The protein below binds the small molecule below.
Small molecule (SMILES): c1ccc2c(CCc3ccncn3)c[nH]c2c1

Sequence of chain 1.A:
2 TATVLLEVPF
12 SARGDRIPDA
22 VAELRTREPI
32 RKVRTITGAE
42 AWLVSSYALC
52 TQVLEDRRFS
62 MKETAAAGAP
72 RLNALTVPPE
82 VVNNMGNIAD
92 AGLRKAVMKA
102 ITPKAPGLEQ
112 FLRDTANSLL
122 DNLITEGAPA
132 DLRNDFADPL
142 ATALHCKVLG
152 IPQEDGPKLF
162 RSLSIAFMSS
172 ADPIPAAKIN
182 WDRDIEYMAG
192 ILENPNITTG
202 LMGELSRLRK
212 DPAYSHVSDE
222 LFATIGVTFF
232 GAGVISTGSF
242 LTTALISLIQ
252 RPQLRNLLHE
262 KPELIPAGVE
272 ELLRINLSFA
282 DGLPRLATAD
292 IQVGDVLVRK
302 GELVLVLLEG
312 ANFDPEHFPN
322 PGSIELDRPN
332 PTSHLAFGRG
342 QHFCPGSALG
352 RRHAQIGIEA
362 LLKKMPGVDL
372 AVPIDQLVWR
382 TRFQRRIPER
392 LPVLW

Binding-site contacts:
Ligand atom C11 contacts residue ALA167 of chain 1.A at 3.6 Å (hydrophobic).
Ligand atom C8 contacts residue VAL78 of chain 1.A at 4.3 Å (hydrophobic).
Ligand atom N2 contacts residue THR77 of chain 1.A at 4.0 Å.
Ligand atom C8 contacts residue PHE168 of chain 1.A at 3.3 Å (hydrophobic).
Ligand atom C13 contacts residue SO41 of chain 1.I at 4.3 Å.
Ligand atom C14 contacts residue SO41 of chain 1.I at 4.4 Å.
Ligand atom N1 contacts residue VAL78 of chain 1.A at 4.2 Å.
Ligand atom C1 contacts residue SO41 of chain 1.I at 4.2 Å.
Ligand atom C11 contacts residue PHE168 of chain 1.A at 3.8 Å (hydrophobic).
Ligand atom C3 contacts residue GLN385 of chain 1.A at 4.0 Å.
Ligand atom C11 contacts residue THR77 of chain 1.A at 3.9 Å.
Ligand atom C11 contacts residue VAL78 of chain 1.A at 3.7 Å (hydrophobic).
Ligand atom C14 contacts residue MET62 of chain 1.A at 4.2 Å (hydrophobic).
Ligand atom C4 contacts residue SO41 of chain 1.I at 3.7 Å.
Ligand atom C7 contacts residue PHE168 of chain 1.A at 3.8 Å (hydrophobic).
Ligand atom N3 contacts residue MET62 of chain 1.A at 4.1 Å.
Ligand atom N1 contacts residue ALA167 of chain 1.A at 3.7 Å.
Ligand atom C2 contacts residue SO41 of chain 1.I at 3.6 Å.
Ligand atom C10 contacts residue PHE168 of chain 1.A at 3.8 Å (hydrophobic).
Ligand atom N2 contacts residue VAL78 of chain 1.A at 3.8 Å.
Ligand atom C2 contacts residue GLN385 of chain 1.A at 3.8 Å.
Ligand atom C9 contacts residue THR229 of chain 1.A at 3.8 Å.
Ligand atom C9 contacts residue ALA233 of chain 1.A at 4.3 Å (hydrophobic).
Ligand atom N1 contacts residue TRP182 of chain 1.A at 4.2 Å.
Ligand atom N3 contacts residue VAL83 of chain 1.A at 3.3 Å (h-bond).
Ligand atom C10 contacts residue VAL228 of chain 1.A at 4.1 Å (hydrophobic).
Ligand atom C10 contacts residue TRP182 of chain 1.A at 4.2 Å (hydrophobic).
Ligand atom N2 contacts residue PHE168 of chain 1.A at 3.5 Å.
Ligand atom C10 contacts residue THR229 of chain 1.A at 4.0 Å.
Ligand atom C5 contacts residue SO41 of chain 1.I at 4.2 Å.
Ligand atom N3 contacts residue VAL82 of chain 1.A at 4.3 Å.
Ligand atom C5 contacts residue VAL82 of chain 1.A at 4.4 Å (hydrophobic).
Ligand atom C3 contacts residue SO41 of chain 1.I at 3.4 Å.
Ligand atom N1 contacts residue PHE168 of chain 1.A at 3.7 Å.
Ligand atom C10 contacts residue GLY232 of chain 1.A at 4.3 Å.
Ligand atom N2 contacts residue ALA167 of chain 1.A at 4.1 Å.
Ligand atom C9 contacts residue PHE168 of chain 1.A at 3.5 Å (hydrophobic).
Ligand atom C12 contacts residue VAL82 of chain 1.A at 3.6 Å (hydrophobic).
Ligand atom C12 contacts residue VAL83 of chain 1.A at 3.8 Å (hydrophobic).
Ligand atom C7 contacts residue SO41 of chain 1.I at 3.9 Å.